Binding-site contacts:
Ligand atom C8 contacts residue ASN118 of chain 5.A at 3.7 Å.
Ligand atom O6 contacts residue THR120 of chain 5.A at 3.6 Å (h-bond).
Ligand atom C5 contacts residue ASN118 of chain 5.A at 3.6 Å.
Ligand atom C7 contacts residue ASN118 of chain 5.A at 3.8 Å.
Ligand atom C1 contacts residue SER66 of chain 5.A at 4.5 Å.
Ligand atom O5 contacts residue THR89 of chain 5.A at 4.5 Å.
Ligand atom C8 contacts residue SER66 of chain 5.A at 3.6 Å.
Ligand atom O6 contacts residue PHE119 of chain 5.A at 2.8 Å (h-bond).
Ligand atom O5 contacts residue ASN118 of chain 5.A at 2.4 Å (h-bond).
Ligand atom C2 contacts residue ASN118 of chain 5.A at 2.5 Å.
Ligand atom C1 contacts residue THR89 of chain 5.A at 4.2 Å.
Ligand atom O6 contacts residue ASN118 of chain 5.A at 4.2 Å.
Ligand atom C4 contacts residue ASN118 of chain 5.A at 4.2 Å.
Ligand atom C8 contacts residue ASP67 of chain 5.A at 3.7 Å.
Ligand atom O6 contacts residue THR89 of chain 5.A at 3.9 Å.
Ligand atom C3 contacts residue ASN118 of chain 5.A at 3.8 Å.
Ligand atom C1 contacts residue ASN118 of chain 5.A at 1.4 Å.
Ligand atom O5 contacts residue PHE119 of chain 5.A at 3.9 Å.
Ligand atom O5 contacts residue THR120 of chain 5.A at 3.4 Å (h-bond).
Ligand atom C6 contacts residue PHE119 of chain 5.A at 4.0 Å (hydrophobic).
Ligand atom C5 contacts residue THR120 of chain 5.A at 4.2 Å.
Ligand atom C6 contacts residue THR120 of chain 5.A at 3.8 Å.
Ligand atom N2 contacts residue TYR90 of chain 5.A at 4.4 Å.
Ligand atom N2 contacts residue ASN118 of chain 5.A at 2.9 Å (h-bond).

This small molecule binds to this protein.
Small molecule (SMILES): CC(=O)N[C@@H]1[C@@H](O)[C@H](O)[C@@H](CO)O[C@H]1O

Sequence of chain 5.A:
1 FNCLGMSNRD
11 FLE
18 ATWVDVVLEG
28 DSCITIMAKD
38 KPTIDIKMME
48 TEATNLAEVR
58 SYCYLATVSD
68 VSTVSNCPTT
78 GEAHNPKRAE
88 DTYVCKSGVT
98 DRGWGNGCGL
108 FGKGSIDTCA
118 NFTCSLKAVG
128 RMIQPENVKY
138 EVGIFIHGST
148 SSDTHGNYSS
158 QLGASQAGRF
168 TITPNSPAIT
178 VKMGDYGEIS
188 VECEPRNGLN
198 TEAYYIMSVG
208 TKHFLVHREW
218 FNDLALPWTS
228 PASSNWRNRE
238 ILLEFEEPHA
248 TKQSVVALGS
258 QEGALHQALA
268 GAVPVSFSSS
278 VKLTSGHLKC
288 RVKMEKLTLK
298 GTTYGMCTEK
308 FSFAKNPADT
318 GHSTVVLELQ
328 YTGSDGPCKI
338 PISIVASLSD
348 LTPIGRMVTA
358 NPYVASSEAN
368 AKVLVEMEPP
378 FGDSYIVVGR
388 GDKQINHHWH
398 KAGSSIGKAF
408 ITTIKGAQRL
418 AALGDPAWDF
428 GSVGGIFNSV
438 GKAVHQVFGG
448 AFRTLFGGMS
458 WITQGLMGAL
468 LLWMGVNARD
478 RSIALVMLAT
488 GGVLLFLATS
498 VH